Sequence of chain 1.A:
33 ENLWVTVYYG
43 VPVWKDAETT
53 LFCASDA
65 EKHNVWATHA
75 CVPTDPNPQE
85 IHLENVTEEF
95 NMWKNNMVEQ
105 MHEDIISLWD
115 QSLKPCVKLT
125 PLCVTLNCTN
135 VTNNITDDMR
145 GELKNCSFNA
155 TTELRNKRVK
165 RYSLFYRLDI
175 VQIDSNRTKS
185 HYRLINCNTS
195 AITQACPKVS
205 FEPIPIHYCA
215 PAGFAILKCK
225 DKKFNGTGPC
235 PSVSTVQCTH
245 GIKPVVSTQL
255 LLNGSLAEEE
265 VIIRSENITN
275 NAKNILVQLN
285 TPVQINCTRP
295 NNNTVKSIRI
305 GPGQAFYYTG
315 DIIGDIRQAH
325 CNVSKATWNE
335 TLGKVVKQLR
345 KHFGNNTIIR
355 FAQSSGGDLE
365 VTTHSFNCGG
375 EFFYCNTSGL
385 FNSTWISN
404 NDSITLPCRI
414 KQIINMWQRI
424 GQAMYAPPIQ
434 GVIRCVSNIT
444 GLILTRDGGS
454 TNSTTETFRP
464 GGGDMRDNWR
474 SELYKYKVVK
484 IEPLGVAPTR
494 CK

Binding-site contacts:
Ligand atom C3 contacts residue ASN386 of chain 1.A at 3.9 Å.
Ligand atom C1 contacts residue ASN386 of chain 1.A at 1.5 Å.
Ligand atom C2 contacts residue NAG2 of chain 1.P at 4.5 Å.
Ligand atom C8 contacts residue NAG2 of chain 1.P at 3.6 Å.
Ligand atom O5 contacts residue ASN386 of chain 1.A at 2.5 Å (h-bond).
Ligand atom O7 contacts residue ASN386 of chain 1.A at 3.8 Å.
Ligand atom O3 contacts residue NAG2 of chain 1.P at 3.2 Å.
Ligand atom N2 contacts residue NAG2 of chain 1.P at 3.7 Å.
Ligand atom O7 contacts residue NAG2 of chain 1.P at 4.0 Å.
Ligand atom C8 contacts residue SER382 of chain 1.A at 4.0 Å.
Ligand atom O7 contacts residue SER382 of chain 1.A at 4.4 Å.
Ligand atom C8 contacts residue ASN386 of chain 1.A at 4.0 Å.
Ligand atom C2 contacts residue ASN386 of chain 1.A at 2.5 Å.
Ligand atom C5 contacts residue ASN386 of chain 1.A at 3.8 Å.
Ligand atom C4 contacts residue ASN386 of chain 1.A at 4.4 Å.
Ligand atom C7 contacts residue ASN386 of chain 1.A at 3.6 Å.
Ligand atom N2 contacts residue ASN386 of chain 1.A at 2.9 Å (h-bond).
Ligand atom C7 contacts residue NAG2 of chain 1.P at 3.6 Å.
Ligand atom C3 contacts residue NAG2 of chain 1.P at 4.2 Å.
Ligand atom C8 contacts residue GLN357 of chain 1.A at 4.1 Å.

This protein binds this small molecule.
Small molecule (SMILES): CC(=O)N[C@@H]1[C@@H](O)[C@H](O)[C@@H](CO)O[C@H]1O